Binding-site contacts:
Ligand atom C5 contacts residue GLY233 of chain 1.A at 4.3 Å.
Ligand atom C2 contacts residue TYR227 of chain 1.A at 4.4 Å (hydrophobic).
Ligand atom C2 contacts residue PHE235 of chain 1.A at 4.0 Å (hydrophobic).
Ligand atom C2 contacts residue MET165 of chain 1.A at 3.8 Å (hydrophobic).
Ligand atom C4 contacts residue TYR226 of chain 1.A at 4.4 Å (hydrophobic).
Ligand atom C2 contacts residue PRP1 of chain 1.H at 3.6 Å.
Ligand atom N1 contacts residue ASP234 of chain 1.A at 3.7 Å.
Ligand atom C4 contacts residue MET165 of chain 1.A at 3.5 Å (hydrophobic).
Ligand atom O2 contacts residue ASP234 of chain 1.A at 3.6 Å.
Ligand atom N3 contacts residue PHE235 of chain 1.A at 4.5 Å.
Ligand atom O4 contacts residue TYR227 of chain 1.A at 4.1 Å.
Ligand atom O2 contacts residue PHE235 of chain 1.A at 3.2 Å (h-bond).
Ligand atom C5 contacts residue TYR227 of chain 1.A at 3.5 Å (hydrophobic).
Ligand atom C6 contacts residue TYR226 of chain 1.A at 3.8 Å (hydrophobic).
Ligand atom O2 contacts residue MET165 of chain 1.A at 3.7 Å.
Ligand atom O4 contacts residue ILE228 of chain 1.A at 3.5 Å (h-bond).
Ligand atom N3 contacts residue GLY233 of chain 1.A at 3.3 Å (h-bond).
Ligand atom C4 contacts residue ILE228 of chain 1.A at 4.3 Å (hydrophobic).
Ligand atom C6 contacts residue PRP1 of chain 1.H at 3.9 Å.
Ligand atom N3 contacts residue PRP1 of chain 1.H at 4.3 Å.
Ligand atom N3 contacts residue MET165 of chain 1.A at 3.0 Å.
Ligand atom C2 contacts residue GLY233 of chain 1.A at 3.6 Å.
Ligand atom C4 contacts residue TYR227 of chain 1.A at 3.9 Å (hydrophobic).
Ligand atom C4 contacts residue GLY233 of chain 1.A at 3.7 Å.
Ligand atom N1 contacts residue PRP1 of chain 1.H at 2.9 Å (h-bond).
Ligand atom C5 contacts residue TYR226 of chain 1.A at 3.2 Å (hydrophobic).
Ligand atom N1 contacts residue TYR227 of chain 1.A at 3.9 Å.
Ligand atom C2 contacts residue ASP234 of chain 1.A at 4.0 Å.
Ligand atom O4 contacts residue MET165 of chain 1.A at 3.2 Å.
Ligand atom O4 contacts residue GLY233 of chain 1.A at 4.1 Å.
Ligand atom O2 contacts residue GLY233 of chain 1.A at 3.9 Å.
Ligand atom O2 contacts residue GLY236 of chain 1.A at 4.5 Å.
Ligand atom C5 contacts residue ILE228 of chain 1.A at 4.5 Å (hydrophobic).
Ligand atom O2 contacts residue PRP1 of chain 1.H at 3.3 Å (h-bond).
Ligand atom N1 contacts residue GLY233 of chain 1.A at 4.2 Å.
Ligand atom C6 contacts residue TYR227 of chain 1.A at 3.6 Å (hydrophobic).

Sequence of chain 1.A:
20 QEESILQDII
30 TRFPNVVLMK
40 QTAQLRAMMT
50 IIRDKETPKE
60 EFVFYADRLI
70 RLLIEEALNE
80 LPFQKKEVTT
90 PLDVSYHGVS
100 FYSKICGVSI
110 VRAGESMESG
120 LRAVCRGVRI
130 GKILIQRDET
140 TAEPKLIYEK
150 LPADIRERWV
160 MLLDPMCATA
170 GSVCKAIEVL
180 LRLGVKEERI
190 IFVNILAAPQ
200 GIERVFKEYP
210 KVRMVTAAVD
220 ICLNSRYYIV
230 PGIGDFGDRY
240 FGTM

This small molecule binds to this protein.
Small molecule (SMILES): O=c1cc[nH]c(=O)[nH]1